Sequence of chain 13.E:
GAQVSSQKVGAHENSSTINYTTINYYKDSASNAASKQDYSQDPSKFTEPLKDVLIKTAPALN

Binding-site contacts:
Ligand atom CA contacts residue GLN3 of chain 13.E at 4.3 Å.
Ligand atom N contacts residue ALA2 of chain 13.E at 2.8 Å (h-bond).
Ligand atom CA contacts residue ALA2 of chain 13.E at 3.4 Å (hydrophobic).
Ligand atom C contacts residue ALA2 of chain 13.E at 3.6 Å (hydrophobic).
Ligand atom CG2 contacts residue SER5 of chain 13.E at 3.2 Å.
Ligand atom CA contacts residue ALA2 of chain 13.E at 3.8 Å (hydrophobic).
Ligand atom CB contacts residue GLN3 of chain 13.E at 4.1 Å.
Ligand atom CB contacts residue VAL4 of chain 13.E at 4.0 Å (hydrophobic).
Ligand atom N contacts residue VAL4 of chain 13.E at 3.0 Å (h-bond).
Ligand atom OE1 contacts residue VAL4 of chain 13.E at 3.3 Å (h-bond).
Ligand atom CG2 contacts residue ALA2 of chain 13.E at 4.3 Å (hydrophobic).
Ligand atom O contacts residue GLN3 of chain 13.E at 3.0 Å (h-bond).
Ligand atom O contacts residue VAL4 of chain 13.E at 4.4 Å.
Ligand atom N contacts residue ALA2 of chain 13.E at 4.3 Å.
Ligand atom CG2 contacts residue GLN3 of chain 13.E at 3.9 Å.
Ligand atom OG contacts residue GLN3 of chain 13.E at 3.3 Å (h-bond).
Ligand atom N contacts residue VAL4 of chain 13.E at 4.1 Å.
Ligand atom CA contacts residue VAL4 of chain 13.E at 4.0 Å (hydrophobic).
Ligand atom O contacts residue VAL4 of chain 13.E at 4.2 Å.
Ligand atom C contacts residue VAL4 of chain 13.E at 3.5 Å (hydrophobic).
Ligand atom OE2 contacts residue VAL4 of chain 13.E at 3.6 Å.
Ligand atom CB contacts residue GLN3 of chain 13.E at 3.6 Å.
Ligand atom CB contacts residue VAL4 of chain 13.E at 4.2 Å (hydrophobic).
Ligand atom N contacts residue GLN3 of chain 13.E at 4.5 Å.
Ligand atom CG2 contacts residue VAL4 of chain 13.E at 3.4 Å (hydrophobic).
Ligand atom CG1 contacts residue GLN3 of chain 13.E at 3.0 Å.
Ligand atom CB contacts residue ALA2 of chain 13.E at 3.5 Å (hydrophobic).
Ligand atom CD contacts residue VAL4 of chain 13.E at 3.8 Å (hydrophobic).
Ligand atom C contacts residue GLN3 of chain 13.E at 3.8 Å.
Ligand atom CA contacts residue VAL4 of chain 13.E at 3.5 Å (hydrophobic).
Ligand atom CB contacts residue ALA2 of chain 13.E at 4.0 Å (hydrophobic).
Ligand atom C contacts residue ALA2 of chain 13.E at 4.2 Å (hydrophobic).
Ligand atom C contacts residue VAL4 of chain 13.E at 4.5 Å (hydrophobic).
Ligand atom C contacts residue VAL4 of chain 13.E at 4.4 Å (hydrophobic).

This small molecule binds to this protein.
Small molecule (SMILES): CC[C@H](C)[C@H](N)C(=O)N[C@@H](CO)C(=O)N[C@@H](CCC(=O)O)C(=O)N[C@H](C=O)C(C)C